Binding-site contacts:
Ligand atom C18 contacts residue MET262 of chain 1.C at 3.6 Å (hydrophobic).
Ligand atom C12 contacts residue GLY274 of chain 1.C at 3.4 Å.
Ligand atom C19 contacts residue PRO261 of chain 1.C at 3.7 Å (hydrophobic).
Ligand atom N13 contacts residue GLY274 of chain 1.C at 3.6 Å.
Ligand atom C10 contacts residue TYR242 of chain 1.C at 3.5 Å (hydrophobic).
Ligand atom N07 contacts residue PHE278 of chain 1.C at 3.8 Å.
Ligand atom C10 contacts residue MET262 of chain 1.C at 3.6 Å (hydrophobic).
Ligand atom C18 contacts residue PRO261 of chain 1.C at 3.7 Å (hydrophobic).
Ligand atom N07 contacts residue PHE245 of chain 1.C at 3.5 Å.
Ligand atom N15 contacts residue GLY274 of chain 1.C at 3.8 Å.
Ligand atom C01 contacts residue PHE278 of chain 1.C at 3.8 Å (hydrophobic).
Ligand atom N17 contacts residue GLY274 of chain 1.C at 3.6 Å.
Ligand atom C12 contacts residue TYR242 of chain 1.C at 3.5 Å (hydrophobic).
Ligand atom C10 contacts residue PHE245 of chain 1.C at 3.7 Å (hydrophobic).
Ligand atom N05 contacts residue PHE278 of chain 1.C at 3.7 Å.
Ligand atom C08 contacts residue PHE245 of chain 1.C at 3.6 Å (hydrophobic).
Ligand atom C20 contacts residue LYS267 of chain 1.C at 3.5 Å.
Ligand atom C02 contacts residue PHE278 of chain 1.C at 3.6 Å (hydrophobic).
Ligand atom C11 contacts residue GLN275 of chain 1.C at 3.5 Å.
Ligand atom C03 contacts residue PHE278 of chain 1.C at 3.4 Å (hydrophobic).
Ligand atom C04 contacts residue PHE278 of chain 1.C at 3.6 Å (hydrophobic).
Ligand atom C10 contacts residue GLN275 of chain 1.C at 3.8 Å.
Ligand atom C02 contacts residue LEU224 of chain 1.C at 3.5 Å (hydrophobic).
Ligand atom CL1 contacts residue LEU224 of chain 1.C at 3.6 Å.
Ligand atom N13 contacts residue TYR242 of chain 1.C at 2.6 Å (h-bond).
Ligand atom C14 contacts residue TYR242 of chain 1.C at 3.7 Å (hydrophobic).
Ligand atom N16 contacts residue GLY274 of chain 1.C at 3.5 Å (h-bond).
Ligand atom C21 contacts residue TYR242 of chain 1.C at 3.6 Å (hydrophobic).
Ligand atom C11 contacts residue GLY274 of chain 1.C at 3.8 Å.
Ligand atom C20 contacts residue GLU270 of chain 1.C at 3.5 Å.
Ligand atom C23 contacts residue ILE241 of chain 1.C at 3.5 Å (hydrophobic).
Ligand atom C11 contacts residue TYR242 of chain 1.C at 3.6 Å (hydrophobic).
Ligand atom N09 contacts residue GLN275 of chain 1.C at 3.0 Å (h-bond).
Ligand atom C14 contacts residue GLY274 of chain 1.C at 3.4 Å.
Ligand atom C23 contacts residue GLN275 of chain 1.C at 3.6 Å.
Ligand atom C11 contacts residue PHE278 of chain 1.C at 3.6 Å (hydrophobic).
Ligand atom C04 contacts residue ILE241 of chain 1.C at 3.5 Å (hydrophobic).
Ligand atom N17 contacts residue MET262 of chain 1.C at 3.7 Å.
Ligand atom CL1 contacts residue SER226 of chain 1.C at 3.1 Å.
Ligand atom C06 contacts residue PHE278 of chain 1.C at 3.5 Å (hydrophobic).

Sequence of chain 1.C:
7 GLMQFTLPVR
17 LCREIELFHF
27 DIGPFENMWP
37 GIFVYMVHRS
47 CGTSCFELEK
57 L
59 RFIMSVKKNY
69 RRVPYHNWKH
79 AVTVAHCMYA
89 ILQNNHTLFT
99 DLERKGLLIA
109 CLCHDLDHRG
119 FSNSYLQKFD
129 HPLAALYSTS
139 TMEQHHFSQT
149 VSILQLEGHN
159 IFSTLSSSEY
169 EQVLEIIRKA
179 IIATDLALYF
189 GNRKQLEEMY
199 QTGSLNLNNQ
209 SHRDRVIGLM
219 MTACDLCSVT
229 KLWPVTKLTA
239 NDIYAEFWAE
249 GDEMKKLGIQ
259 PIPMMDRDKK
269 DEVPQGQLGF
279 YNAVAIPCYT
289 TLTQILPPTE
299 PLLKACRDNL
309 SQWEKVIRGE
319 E

The small molecule below binds the protein below.
Small molecule (SMILES): Cc1cc(Cl)c(C)n2nc(CCc3nc(N4CCCC4)nn3C)nc12